Binding-site contacts:
Ligand atom O1B contacts residue ASP86 of chain 1.M at 3.0 Å (salt-bridge).
Ligand atom O2B contacts residue THR90 of chain 1.M at 3.2 Å (h-bond).
Ligand atom O3G contacts residue ASP86 of chain 1.M at 3.4 Å.
Ligand atom O1B contacts residue GLY87 of chain 1.M at 3.5 Å (h-bond).
Ligand atom C6 contacts residue ASN505 of chain 1.M at 3.5 Å.
Ligand atom O3B contacts residue THR88 of chain 1.M at 3.7 Å.
Ligand atom O2G contacts residue GLY52 of chain 1.M at 3.6 Å (h-bond).
Ligand atom S1G contacts residue ASP51 of chain 1.M at 3.6 Å.
Ligand atom O3G contacts residue GLY87 of chain 1.M at 2.7 Å (h-bond).
Ligand atom O3G contacts residue ASP81 of chain 1.M at 3.4 Å (salt-bridge).
Ligand atom S1G contacts residue MG1 of chain 1.YA at 1.6 Å.
Ligand atom O2A contacts residue MET31 of chain 1.M at 3.5 Å.
Ligand atom O2A contacts residue GLY32 of chain 1.M at 2.8 Å (h-bond).
Ligand atom N1 contacts residue ILE519 of chain 1.M at 3.7 Å.
Ligand atom N1 contacts residue ASN505 of chain 1.M at 3.3 Å (h-bond).
Ligand atom O3' contacts residue GLN474 of chain 1.M at 3.2 Å (h-bond).
Ligand atom C2 contacts residue MET504 of chain 1.M at 3.6 Å (hydrophobic).
Ligand atom O2G contacts residue VAL53 of chain 1.M at 3.3 Å (h-bond).
Ligand atom C2' contacts residue ASP521 of chain 1.M at 3.4 Å.
Ligand atom PG contacts residue THR88 of chain 1.M at 3.7 Å.
Ligand atom C3' contacts residue ASP521 of chain 1.M at 3.3 Å.
Ligand atom O2G contacts residue ASP51 of chain 1.M at 3.2 Å (salt-bridge).
Ligand atom O2G contacts residue THR88 of chain 1.M at 3.1 Å (h-bond).
Ligand atom O3G contacts residue THR88 of chain 1.M at 3.6 Å (h-bond).
Ligand atom O2' contacts residue ASP521 of chain 1.M at 3.3 Å (salt-bridge).
Ligand atom O3A contacts residue THR89 of chain 1.M at 3.6 Å.
Ligand atom N1 contacts residue LEU506 of chain 1.M at 3.2 Å (h-bond).
Ligand atom O3' contacts residue ASP521 of chain 1.M at 2.9 Å (salt-bridge).
Ligand atom O2A contacts residue K1 of chain 1.ZA at 2.9 Å.
Ligand atom O3B contacts residue THR89 of chain 1.M at 3.5 Å (h-bond).
Ligand atom O2B contacts residue THR89 of chain 1.M at 2.9 Å (h-bond).
Ligand atom N6 contacts residue ASN505 of chain 1.M at 3.0 Å (h-bond).
Ligand atom O2B contacts residue THR88 of chain 1.M at 2.9 Å (h-bond).
Ligand atom O2B contacts residue GLY87 of chain 1.M at 3.4 Å.
Ligand atom S1G contacts residue ASP86 of chain 1.M at 3.0 Å (salt-bridge).
Ligand atom PA contacts residue K1 of chain 1.ZA at 3.1 Å.
Ligand atom O1A contacts residue K1 of chain 1.ZA at 2.6 Å.
Ligand atom O2' contacts residue GLY430 of chain 1.M at 3.7 Å.
Ligand atom O2' contacts residue GLY429 of chain 1.M at 2.8 Å (h-bond).
Ligand atom PG contacts residue MG1 of chain 1.YA at 3.4 Å.

Sequence of chain 1.M:
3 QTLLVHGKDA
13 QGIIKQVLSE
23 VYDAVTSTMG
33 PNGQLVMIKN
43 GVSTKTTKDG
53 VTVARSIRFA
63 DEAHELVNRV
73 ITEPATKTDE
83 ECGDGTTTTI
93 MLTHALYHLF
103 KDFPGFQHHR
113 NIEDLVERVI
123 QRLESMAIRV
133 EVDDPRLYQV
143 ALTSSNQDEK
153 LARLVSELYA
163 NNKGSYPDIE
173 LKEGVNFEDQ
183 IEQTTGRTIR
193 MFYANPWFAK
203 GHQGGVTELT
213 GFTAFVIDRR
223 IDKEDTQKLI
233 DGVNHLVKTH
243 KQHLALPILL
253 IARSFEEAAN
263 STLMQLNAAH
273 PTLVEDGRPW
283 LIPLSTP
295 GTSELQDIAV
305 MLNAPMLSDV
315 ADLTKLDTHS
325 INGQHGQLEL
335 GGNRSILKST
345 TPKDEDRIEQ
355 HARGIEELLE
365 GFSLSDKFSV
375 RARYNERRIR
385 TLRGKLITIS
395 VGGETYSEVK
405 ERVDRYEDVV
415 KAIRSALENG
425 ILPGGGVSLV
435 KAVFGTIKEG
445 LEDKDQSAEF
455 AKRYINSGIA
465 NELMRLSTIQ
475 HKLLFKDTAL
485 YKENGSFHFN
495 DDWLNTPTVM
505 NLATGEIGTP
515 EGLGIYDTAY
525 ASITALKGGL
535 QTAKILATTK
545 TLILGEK

A protein and the small-molecule ligand that binds it are described below.
Small molecule (SMILES): Nc1ncnc2c1ncn2[C@@H]1O[C@H](COP(=O)(O)OP(=O)(O)OP(O)(O)=S)[C@@H](O)[C@H]1O